Sequence of chain 1.B:
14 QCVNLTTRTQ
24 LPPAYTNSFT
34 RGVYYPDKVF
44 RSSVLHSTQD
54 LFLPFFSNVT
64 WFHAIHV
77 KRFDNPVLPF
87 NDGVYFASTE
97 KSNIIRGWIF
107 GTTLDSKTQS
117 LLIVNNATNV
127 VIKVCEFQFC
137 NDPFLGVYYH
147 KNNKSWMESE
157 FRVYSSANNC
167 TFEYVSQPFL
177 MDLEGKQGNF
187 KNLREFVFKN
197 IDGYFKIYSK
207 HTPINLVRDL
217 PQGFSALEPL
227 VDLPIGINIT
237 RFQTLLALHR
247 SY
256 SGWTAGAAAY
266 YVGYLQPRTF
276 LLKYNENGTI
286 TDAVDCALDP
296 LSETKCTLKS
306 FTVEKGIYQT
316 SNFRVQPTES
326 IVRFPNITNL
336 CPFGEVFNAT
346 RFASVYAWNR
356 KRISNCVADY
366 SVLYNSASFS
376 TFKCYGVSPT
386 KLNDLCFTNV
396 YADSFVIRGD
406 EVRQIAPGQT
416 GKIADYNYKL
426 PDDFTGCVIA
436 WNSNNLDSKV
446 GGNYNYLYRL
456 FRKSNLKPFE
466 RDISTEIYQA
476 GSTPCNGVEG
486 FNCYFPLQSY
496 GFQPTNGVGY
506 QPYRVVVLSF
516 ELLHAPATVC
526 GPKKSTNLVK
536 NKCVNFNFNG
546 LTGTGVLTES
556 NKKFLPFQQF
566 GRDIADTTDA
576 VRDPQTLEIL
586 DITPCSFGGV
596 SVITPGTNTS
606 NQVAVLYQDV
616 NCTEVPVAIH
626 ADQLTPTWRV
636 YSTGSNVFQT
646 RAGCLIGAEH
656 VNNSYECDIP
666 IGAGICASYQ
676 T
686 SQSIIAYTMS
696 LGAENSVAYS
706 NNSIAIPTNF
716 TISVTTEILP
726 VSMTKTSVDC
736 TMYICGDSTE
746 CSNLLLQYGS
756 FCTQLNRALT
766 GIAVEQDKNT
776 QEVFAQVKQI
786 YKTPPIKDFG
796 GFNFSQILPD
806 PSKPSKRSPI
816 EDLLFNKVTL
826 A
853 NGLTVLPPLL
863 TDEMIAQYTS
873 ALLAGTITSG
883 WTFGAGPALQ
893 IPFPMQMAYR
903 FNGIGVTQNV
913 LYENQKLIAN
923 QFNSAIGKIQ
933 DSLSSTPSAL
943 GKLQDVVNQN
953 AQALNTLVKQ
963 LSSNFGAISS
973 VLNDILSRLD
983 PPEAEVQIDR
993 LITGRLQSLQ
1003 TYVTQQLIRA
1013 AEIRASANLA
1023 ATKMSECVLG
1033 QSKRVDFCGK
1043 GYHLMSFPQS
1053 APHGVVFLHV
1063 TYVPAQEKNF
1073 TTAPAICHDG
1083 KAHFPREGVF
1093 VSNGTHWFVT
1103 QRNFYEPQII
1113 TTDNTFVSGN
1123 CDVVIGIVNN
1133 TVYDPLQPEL

Binding-site contacts:
Ligand atom C5 contacts residue ASN343 of chain 1.B at 3.6 Å.
Ligand atom C7 contacts residue PHE342 of chain 1.B at 4.1 Å (hydrophobic).
Ligand atom C2 contacts residue ASN343 of chain 1.B at 2.6 Å.
Ligand atom C8 contacts residue PHE342 of chain 1.B at 3.4 Å (hydrophobic).
Ligand atom C7 contacts residue ASN343 of chain 1.B at 3.8 Å.
Ligand atom O7 contacts residue ASN343 of chain 1.B at 4.0 Å.
Ligand atom C3 contacts residue ASN343 of chain 1.B at 3.9 Å.
Ligand atom N2 contacts residue ASN343 of chain 1.B at 3.1 Å (h-bond).
Ligand atom C4 contacts residue ASN343 of chain 1.B at 4.2 Å.
Ligand atom O7 contacts residue ALA372 of chain 1.B at 3.9 Å.
Ligand atom O5 contacts residue ASN343 of chain 1.B at 2.3 Å (h-bond).
Ligand atom N2 contacts residue PHE342 of chain 1.B at 4.1 Å.
Ligand atom C8 contacts residue ALA372 of chain 1.B at 3.4 Å (hydrophobic).
Ligand atom C8 contacts residue LEU368 of chain 1.B at 4.2 Å (hydrophobic).
Ligand atom O3 contacts residue VAL367 of chain 1.B at 3.8 Å.
Ligand atom C7 contacts residue ALA372 of chain 1.B at 4.1 Å (hydrophobic).
Ligand atom O7 contacts residue SER371 of chain 1.B at 4.1 Å.
Ligand atom C1 contacts residue ASN343 of chain 1.B at 1.5 Å.

This protein binds this small molecule.
Small molecule (SMILES): CC(=O)N[C@@H]1[C@@H](O)[C@H](O)[C@@H](CO)O[C@H]1O